Binding-site contacts:
Ligand atom C2 contacts residue MN1 of chain 1.K at 4.0 Å.
Ligand atom C3 contacts residue ILE215 of chain 1.B at 4.0 Å (hydrophobic).
Ligand atom O1 contacts residue MN1 of chain 1.K at 2.2 Å.
Ligand atom O2 contacts residue ASP255 of chain 1.B at 4.2 Å.
Ligand atom O2 contacts residue GLU381 of chain 1.B at 3.8 Å.
Ligand atom O2 contacts residue MN1 of chain 1.J at 3.1 Å.
Ligand atom O1 contacts residue ASP244 of chain 1.B at 3.7 Å.
Ligand atom C5 contacts residue LEU225 of chain 1.B at 3.5 Å (hydrophobic).
Ligand atom C2 contacts residue VAL342 of chain 1.B at 3.8 Å (hydrophobic).
Ligand atom C2 contacts residue TYR212 of chain 1.B at 3.7 Å (hydrophobic).
Ligand atom P contacts residue GLU381 of chain 1.B at 3.2 Å.
Ligand atom O1 contacts residue GLU420 of chain 1.B at 2.7 Å (salt-bridge).
Ligand atom O1 contacts residue HIS336 of chain 1.B at 3.8 Å.
Ligand atom C1 contacts residue MN1 of chain 1.K at 4.1 Å.
Ligand atom P contacts residue ASP244 of chain 1.B at 3.7 Å.
Ligand atom O2 contacts residue HIS336 of chain 1.B at 4.0 Å.
Ligand atom O1 contacts residue GLU381 of chain 1.B at 2.8 Å (salt-bridge).
Ligand atom N1 contacts residue ASP244 of chain 1.B at 3.0 Å (salt-bridge).
Ligand atom C6 contacts residue HIS332 of chain 1.B at 3.6 Å.
Ligand atom P contacts residue ASP255 of chain 1.B at 3.9 Å.
Ligand atom N1 contacts residue ASP255 of chain 1.B at 4.0 Å.
Ligand atom C2 contacts residue HIS343 of chain 1.B at 4.3 Å.
Ligand atom P contacts residue MN1 of chain 1.K at 3.1 Å.
Ligand atom N1 contacts residue MN1 of chain 1.K at 3.0 Å.
Ligand atom O2 contacts residue HIS343 of chain 1.B at 3.0 Å (h-bond).
Ligand atom C3 contacts residue TYR212 of chain 1.B at 4.2 Å (hydrophobic).
Ligand atom N1 contacts residue MN1 of chain 1.J at 4.2 Å.
Ligand atom P contacts residue MN1 of chain 1.J at 3.0 Å.
Ligand atom P contacts residue GLU420 of chain 1.B at 4.2 Å.
Ligand atom N2 contacts residue GLU381 of chain 1.B at 2.5 Å (salt-bridge).
Ligand atom C4 contacts residue GLU381 of chain 1.B at 3.7 Å.
Ligand atom N2 contacts residue MN1 of chain 1.K at 4.0 Å.
Ligand atom O1 contacts residue MN1 of chain 1.J at 1.8 Å.
Ligand atom N2 contacts residue ARG418 of chain 1.B at 3.9 Å.
Ligand atom C6 contacts residue GLU381 of chain 1.B at 3.7 Å.
Ligand atom N2 contacts residue MN1 of chain 1.J at 4.0 Å.
Ligand atom C5 contacts residue ARG418 of chain 1.B at 3.7 Å.
Ligand atom O1 contacts residue ASP255 of chain 1.B at 2.8 Å (salt-bridge).
Ligand atom C2 contacts residue ASP255 of chain 1.B at 3.7 Å.
Ligand atom N2 contacts residue ASP244 of chain 1.B at 3.8 Å.

This small molecule binds to this protein.
Small molecule (SMILES): CC(C)NP(=O)(O)NC(C)C

Sequence of chain 1.B:
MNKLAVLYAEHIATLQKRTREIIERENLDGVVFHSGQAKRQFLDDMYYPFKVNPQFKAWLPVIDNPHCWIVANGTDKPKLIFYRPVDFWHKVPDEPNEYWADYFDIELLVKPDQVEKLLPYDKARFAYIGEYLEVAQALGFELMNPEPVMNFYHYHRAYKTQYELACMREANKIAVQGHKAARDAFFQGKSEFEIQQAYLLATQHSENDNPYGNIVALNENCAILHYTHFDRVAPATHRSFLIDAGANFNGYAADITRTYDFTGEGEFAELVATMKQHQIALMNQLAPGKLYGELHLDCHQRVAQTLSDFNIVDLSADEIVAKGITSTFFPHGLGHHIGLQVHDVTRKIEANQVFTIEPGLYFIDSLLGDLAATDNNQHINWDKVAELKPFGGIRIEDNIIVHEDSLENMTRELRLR